Sequence of chain 2.A:
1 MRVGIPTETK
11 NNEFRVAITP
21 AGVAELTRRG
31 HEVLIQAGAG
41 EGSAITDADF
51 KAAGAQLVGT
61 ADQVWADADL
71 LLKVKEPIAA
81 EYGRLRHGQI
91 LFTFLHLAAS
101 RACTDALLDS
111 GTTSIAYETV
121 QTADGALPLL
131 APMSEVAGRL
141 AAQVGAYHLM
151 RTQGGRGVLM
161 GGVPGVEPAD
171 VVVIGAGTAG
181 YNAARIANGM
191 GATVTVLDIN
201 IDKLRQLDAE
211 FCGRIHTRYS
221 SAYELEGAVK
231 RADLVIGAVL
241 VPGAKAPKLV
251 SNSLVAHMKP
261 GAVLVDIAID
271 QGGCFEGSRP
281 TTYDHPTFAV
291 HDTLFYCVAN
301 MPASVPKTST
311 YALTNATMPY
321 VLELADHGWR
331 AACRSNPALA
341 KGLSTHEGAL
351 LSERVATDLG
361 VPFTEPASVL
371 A

This small molecule binds to this protein.
Small molecule (SMILES): CNc1ncnc2c1ncn2[C@@H]1O[C@H](CO)[C@@H](O)[C@H]1O

Binding-site contacts:
Ligand atom C2' contacts residue ASP198 of chain 2.A at 3.4 Å.
Ligand atom C2 contacts residue ILE199 of chain 2.A at 4.0 Å (hydrophobic).
Ligand atom C1' contacts residue ASP198 of chain 2.A at 3.4 Å.
Ligand atom CZ contacts residue LEU249 of chain 2.A at 3.9 Å (hydrophobic).
Ligand atom C6 contacts residue ILE199 of chain 2.A at 4.0 Å (hydrophobic).
Ligand atom N9 contacts residue ASP198 of chain 2.A at 4.0 Å.
Ligand atom C8 contacts residue VAL239 of chain 2.A at 3.6 Å (hydrophobic).
Ligand atom C4 contacts residue ASP198 of chain 2.A at 4.0 Å.
Ligand atom C4' contacts residue ASP198 of chain 2.A at 3.6 Å.
Ligand atom O4' contacts residue GLY175 of chain 2.A at 4.0 Å.
Ligand atom C6 contacts residue SER220 of chain 2.A at 4.0 Å.
Ligand atom N3 contacts residue ILE199 of chain 2.A at 3.8 Å.
Ligand atom O2' contacts residue ASN200 of chain 2.A at 3.9 Å.
Ligand atom O3' contacts residue ASP198 of chain 2.A at 2.7 Å (salt-bridge).
Ligand atom N3 contacts residue ASP198 of chain 2.A at 3.5 Å.
Ligand atom N6 contacts residue LEU249 of chain 2.A at 3.4 Å.
Ligand atom O2' contacts residue ILE199 of chain 2.A at 3.8 Å.
Ligand atom C5' contacts residue ALA238 of chain 2.A at 3.9 Å (hydrophobic).
Ligand atom O5' contacts residue VAL239 of chain 2.A at 3.8 Å.
Ligand atom N9 contacts residue VAL239 of chain 2.A at 3.8 Å.
Ligand atom CZ contacts residue SER220 of chain 2.A at 3.5 Å.
Ligand atom N3 contacts residue VAL239 of chain 2.A at 3.8 Å.
Ligand atom C2 contacts residue ILE174 of chain 2.A at 4.0 Å (hydrophobic).
Ligand atom O3' contacts residue GLY177 of chain 2.A at 4.0 Å.
Ligand atom O4' contacts residue VAL239 of chain 2.A at 3.5 Å.
Ligand atom C5' contacts residue GOL1 of chain 2.C at 3.7 Å.
Ligand atom C3' contacts residue LYS203 of chain 2.A at 3.7 Å.
Ligand atom C4 contacts residue VAL239 of chain 2.A at 3.7 Å (hydrophobic).
Ligand atom C2 contacts residue ASP198 of chain 2.A at 3.5 Å.
Ligand atom N7 contacts residue ILE199 of chain 2.A at 4.0 Å.
Ligand atom N7 contacts residue VAL239 of chain 2.A at 4.0 Å.
Ligand atom C6 contacts residue LEU249 of chain 2.A at 3.8 Å (hydrophobic).
Ligand atom O5' contacts residue LEU240 of chain 2.A at 3.1 Å (h-bond).
Ligand atom N3 contacts residue LEU197 of chain 2.A at 3.8 Å.
Ligand atom C2 contacts residue SER220 of chain 2.A at 3.3 Å.
Ligand atom C3' contacts residue ASP198 of chain 2.A at 3.5 Å.
Ligand atom O3' contacts residue LYS203 of chain 2.A at 3.0 Å (salt-bridge).
Ligand atom C2 contacts residue LEU197 of chain 2.A at 3.6 Å (hydrophobic).
Ligand atom N1 contacts residue SER220 of chain 2.A at 2.9 Å (h-bond).
Ligand atom O2' contacts residue ASP198 of chain 2.A at 2.6 Å (salt-bridge).